Binding-site contacts:
Ligand atom C3 contacts residue LEU84 of chain 1.A at 4.0 Å (hydrophobic).
Ligand atom N1 contacts residue PHE101 of chain 1.A at 3.6 Å.
Ligand atom C5 contacts residue MET81 of chain 1.A at 3.9 Å (hydrophobic).
Ligand atom O1 contacts residue ARG91 of chain 1.A at 3.4 Å (salt-bridge).
Ligand atom C10 contacts residue HIS220 of chain 1.A at 3.7 Å.
Ligand atom C2 contacts residue LEU88 of chain 1.A at 4.2 Å (hydrophobic).
Ligand atom C12 contacts residue LEU221 of chain 1.A at 3.8 Å (hydrophobic).
Ligand atom C1 contacts residue GLU50 of chain 1.A at 3.4 Å.
Ligand atom C15 contacts residue GLU50 of chain 1.A at 3.2 Å.
Ligand atom C7 contacts residue PHE101 of chain 1.A at 3.8 Å (hydrophobic).
Ligand atom C15 contacts residue LEU84 of chain 1.A at 4.0 Å (hydrophobic).
Ligand atom O1 contacts residue LEU84 of chain 1.A at 3.2 Å (h-bond).
Ligand atom C11 contacts residue HIS220 of chain 1.A at 3.7 Å.
Ligand atom C2 contacts residue LEU84 of chain 1.A at 3.5 Å (hydrophobic).
Ligand atom C1 contacts residue PHE101 of chain 1.A at 4.0 Å (hydrophobic).
Ligand atom C4 contacts residue PHE101 of chain 1.A at 4.1 Å (hydrophobic).
Ligand atom C3 contacts residue MET85 of chain 1.A at 4.1 Å (hydrophobic).
Ligand atom C14 contacts residue PHE101 of chain 1.A at 4.2 Å (hydrophobic).
Ligand atom C1 contacts residue LEU84 of chain 1.A at 3.7 Å (hydrophobic).
Ligand atom C11 contacts residue LEU221 of chain 1.A at 4.2 Å (hydrophobic).
Ligand atom C2 contacts residue MET85 of chain 1.A at 3.9 Å (hydrophobic).
Ligand atom O2 contacts residue HIS220 of chain 1.A at 2.9 Å (h-bond).
Ligand atom C2 contacts residue PHE101 of chain 1.A at 4.0 Å (hydrophobic).
Ligand atom C14 contacts residue ALA47 of chain 1.A at 4.2 Å (hydrophobic).
Ligand atom CL1 contacts residue LEU43 of chain 1.A at 3.5 Å.
Ligand atom O2 contacts residue LEU221 of chain 1.A at 3.5 Å.
Ligand atom N1 contacts residue ILE121 of chain 1.A at 4.0 Å.
Ligand atom C10 contacts residue GLY217 of chain 1.A at 3.9 Å.
Ligand atom CL1 contacts residue THR44 of chain 1.A at 3.6 Å.
Ligand atom CL1 contacts residue ALA47 of chain 1.A at 4.1 Å.
Ligand atom C14 contacts residue LEU84 of chain 1.A at 4.1 Å (hydrophobic).
Ligand atom O1 contacts residue GLU50 of chain 1.A at 2.9 Å (salt-bridge).
Ligand atom O1 contacts residue LEU88 of chain 1.A at 4.1 Å.
Ligand atom C10 contacts residue ILE118 of chain 1.A at 4.0 Å (hydrophobic).
Ligand atom N1 contacts residue PHE122 of chain 1.A at 4.0 Å.
Ligand atom C15 contacts residue LEU46 of chain 1.A at 4.2 Å (hydrophobic).
Ligand atom N1 contacts residue LEU125 of chain 1.A at 3.8 Å.
Ligand atom C15 contacts residue PHE101 of chain 1.A at 4.0 Å (hydrophobic).
Ligand atom C14 contacts residue LEU43 of chain 1.A at 4.1 Å (hydrophobic).
Ligand atom C3 contacts residue PHE101 of chain 1.A at 4.0 Å (hydrophobic).

The small molecule below binds the protein below.
Small molecule (SMILES): N#C[C@@H](Cc1ccc(O)cc1)c1ccc(O)cc1Cl

Sequence of chain 1.A:
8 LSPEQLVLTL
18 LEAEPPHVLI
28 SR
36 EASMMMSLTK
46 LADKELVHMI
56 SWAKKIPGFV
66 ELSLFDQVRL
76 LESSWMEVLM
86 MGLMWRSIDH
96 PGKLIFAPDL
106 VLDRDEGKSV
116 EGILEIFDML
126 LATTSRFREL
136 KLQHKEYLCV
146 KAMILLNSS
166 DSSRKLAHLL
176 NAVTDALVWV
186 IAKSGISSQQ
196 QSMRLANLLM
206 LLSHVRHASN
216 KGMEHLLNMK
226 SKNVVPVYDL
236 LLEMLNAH